Binding-site contacts:
Ligand atom CAL contacts residue TRP51 of chain 1.B at 3.7 Å (hydrophobic).
Ligand atom NAM contacts residue SER52 of chain 1.B at 3.4 Å (h-bond).
Ligand atom CAH contacts residue LYS35 of chain 1.B at 3.4 Å.
Ligand atom NAM contacts residue LYS35 of chain 1.B at 3.6 Å (salt-bridge).
Ligand atom OAB contacts residue THR53 of chain 1.B at 3.5 Å.
Ligand atom CAH contacts residue SER36 of chain 1.B at 3.7 Å.
Ligand atom CAK contacts residue LEU104 of chain 1.B at 3.5 Å (hydrophobic).
Ligand atom NAM contacts residue TRP51 of chain 1.B at 3.2 Å.
Ligand atom CAL contacts residue ASN41 of chain 1.B at 3.8 Å.
Ligand atom CAF contacts residue PRO105 of chain 1.B at 3.7 Å (hydrophobic).
Ligand atom CAI contacts residue TRP51 of chain 1.B at 3.7 Å (hydrophobic).
Ligand atom NAN contacts residue LYS35 of chain 1.B at 3.0 Å (salt-bridge).
Ligand atom CAS contacts residue TRP102 of chain 1.B at 3.6 Å (hydrophobic).
Ligand atom CAR contacts residue ASP150 of chain 1.B at 3.7 Å.
Ligand atom CAG contacts residue LEU113 of chain 1.B at 3.5 Å (hydrophobic).
Ligand atom OAA contacts residue ARG78 of chain 1.B at 3.0 Å (salt-bridge).
Ligand atom CAH contacts residue ASN37 of chain 1.B at 3.6 Å.
Ligand atom CAI contacts residue SER52 of chain 1.B at 3.4 Å.
Ligand atom CAR contacts residue LYS35 of chain 1.B at 3.2 Å.
Ligand atom OAB contacts residue TRP51 of chain 1.B at 3.1 Å (h-bond).
Ligand atom CAR contacts residue TRP51 of chain 1.B at 3.7 Å (hydrophobic).
Ligand atom CAI contacts residue TRP102 of chain 1.B at 3.5 Å (hydrophobic).
Ligand atom CAP contacts residue LYS35 of chain 1.B at 3.7 Å.
Ligand atom CAP contacts residue TRP51 of chain 1.B at 3.6 Å (hydrophobic).
Ligand atom CAO contacts residue MET108 of chain 1.B at 3.7 Å (hydrophobic).
Ligand atom CAL contacts residue ASN37 of chain 1.B at 3.5 Å.
Ligand atom CAQ contacts residue LYS35 of chain 1.B at 3.0 Å.
Ligand atom CAC contacts residue LEU54 of chain 1.B at 3.7 Å (hydrophobic).
Ligand atom OAB contacts residue SER52 of chain 1.B at 3.5 Å (h-bond).
Ligand atom CAD contacts residue MET108 of chain 1.B at 3.6 Å (hydrophobic).
Ligand atom CAE contacts residue LEU54 of chain 1.B at 3.5 Å (hydrophobic).
Ligand atom CAF contacts residue MET108 of chain 1.B at 3.5 Å (hydrophobic).
Ligand atom CAJ contacts residue SER52 of chain 1.B at 3.4 Å.
Ligand atom CAG contacts residue MET108 of chain 1.B at 3.8 Å (hydrophobic).
Ligand atom OAA contacts residue LYS35 of chain 1.B at 3.6 Å (salt-bridge).
Ligand atom OAB contacts residue LYS35 of chain 1.B at 3.8 Å.
Ligand atom CAQ contacts residue ASP150 of chain 1.B at 3.3 Å.
Ligand atom NAN contacts residue ASP150 of chain 1.B at 2.6 Å (salt-bridge).
Ligand atom OAA contacts residue ASP150 of chain 1.B at 3.2 Å (salt-bridge).
Ligand atom CAJ contacts residue TRP102 of chain 1.B at 3.3 Å (hydrophobic).

Sequence of chain 1.B:
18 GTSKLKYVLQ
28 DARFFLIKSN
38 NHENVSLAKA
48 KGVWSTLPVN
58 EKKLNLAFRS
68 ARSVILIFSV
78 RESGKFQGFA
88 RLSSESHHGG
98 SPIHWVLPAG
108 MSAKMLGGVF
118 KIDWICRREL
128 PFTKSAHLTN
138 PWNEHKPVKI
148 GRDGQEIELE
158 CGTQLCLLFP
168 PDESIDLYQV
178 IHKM

This small molecule binds to this protein.
Small molecule (SMILES): O=C1CC(CN(Cc2ccccc2)C2CC2)=NC(=O)N1